Sequence of chain 1.A:
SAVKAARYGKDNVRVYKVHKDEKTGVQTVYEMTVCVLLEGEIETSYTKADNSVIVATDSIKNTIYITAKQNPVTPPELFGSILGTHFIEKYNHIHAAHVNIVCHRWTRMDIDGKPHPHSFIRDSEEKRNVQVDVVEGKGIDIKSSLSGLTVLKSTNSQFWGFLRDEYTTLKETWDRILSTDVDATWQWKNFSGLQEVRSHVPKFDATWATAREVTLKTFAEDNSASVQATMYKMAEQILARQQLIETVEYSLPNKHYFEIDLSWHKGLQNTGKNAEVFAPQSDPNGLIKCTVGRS

Binding-site contacts:
Ligand atom C5 contacts residue PHE159 of chain 2.A at 3.4 Å (hydrophobic).
Ligand atom C6 contacts residue GLN228 of chain 2.A at 3.7 Å.
Ligand atom O2 contacts residue GLN228 of chain 2.A at 3.7 Å.
Ligand atom N7 contacts residue THR57 of chain 1.A at 2.8 Å (h-bond).
Ligand atom N8 contacts residue LEU170 of chain 2.A at 3.8 Å.
Ligand atom C4 contacts residue ARG176 of chain 2.A at 3.8 Å.
Ligand atom O6 contacts residue THR57 of chain 1.A at 3.8 Å.
Ligand atom N8 contacts residue ASP58 of chain 1.A at 4.0 Å.
Ligand atom C4 contacts residue ASN254 of chain 2.A at 3.8 Å.
Ligand atom O2 contacts residue PHE159 of chain 2.A at 3.8 Å.
Ligand atom O2 contacts residue SER226 of chain 2.A at 3.5 Å.
Ligand atom N3 contacts residue ARG176 of chain 2.A at 3.0 Å (salt-bridge).
Ligand atom C2 contacts residue ARG176 of chain 2.A at 3.5 Å.
Ligand atom N7 contacts residue ALA56 of chain 1.A at 3.5 Å.
Ligand atom N1 contacts residue GLN228 of chain 2.A at 2.9 Å (h-bond).
Ligand atom N3 contacts residue ASN254 of chain 2.A at 3.3 Å (h-bond).
Ligand atom C2 contacts residue PHE159 of chain 2.A at 3.6 Å (hydrophobic).
Ligand atom O6 contacts residue ILE54 of chain 1.A at 3.5 Å.
Ligand atom N9 contacts residue PHE159 of chain 2.A at 3.5 Å.
Ligand atom O6 contacts residue TYR8 of chain 1.A at 3.6 Å.
Ligand atom N8 contacts residue ALA56 of chain 1.A at 3.7 Å.
Ligand atom C2 contacts residue GLN228 of chain 2.A at 3.7 Å.
Ligand atom C5 contacts residue THR57 of chain 1.A at 4.0 Å.
Ligand atom O2 contacts residue ARG176 of chain 2.A at 2.8 Å (salt-bridge).
Ligand atom N9 contacts residue LEU170 of chain 2.A at 4.0 Å.
Ligand atom O6 contacts residue GLN228 of chain 2.A at 2.9 Å (h-bond).
Ligand atom O6 contacts residue PHE159 of chain 2.A at 4.0 Å.
Ligand atom N9 contacts residue THR57 of chain 1.A at 4.0 Å.
Ligand atom N8 contacts residue THR57 of chain 1.A at 3.3 Å (h-bond).
Ligand atom C6 contacts residue PHE159 of chain 2.A at 3.4 Å (hydrophobic).
Ligand atom C2 contacts residue ASN254 of chain 2.A at 3.8 Å.
Ligand atom N9 contacts residue ARG176 of chain 2.A at 3.8 Å.
Ligand atom C2 contacts residue VAL227 of chain 2.A at 3.9 Å (hydrophobic).
Ligand atom N1 contacts residue PHE159 of chain 2.A at 3.6 Å.
Ligand atom O2 contacts residue ASN254 of chain 2.A at 4.1 Å.
Ligand atom O2 contacts residue VAL227 of chain 2.A at 2.8 Å (h-bond).
Ligand atom C4 contacts residue PHE159 of chain 2.A at 3.4 Å (hydrophobic).
Ligand atom N8 contacts residue PHE159 of chain 2.A at 3.5 Å.
Ligand atom N7 contacts residue PHE159 of chain 2.A at 3.5 Å.
Ligand atom N3 contacts residue PHE159 of chain 2.A at 3.6 Å.

The small molecule below binds the protein below.
Small molecule (SMILES): O=c1[nH]c(=O)c2nn[nH]c2[nH]1

Sequence of chain 2.A:
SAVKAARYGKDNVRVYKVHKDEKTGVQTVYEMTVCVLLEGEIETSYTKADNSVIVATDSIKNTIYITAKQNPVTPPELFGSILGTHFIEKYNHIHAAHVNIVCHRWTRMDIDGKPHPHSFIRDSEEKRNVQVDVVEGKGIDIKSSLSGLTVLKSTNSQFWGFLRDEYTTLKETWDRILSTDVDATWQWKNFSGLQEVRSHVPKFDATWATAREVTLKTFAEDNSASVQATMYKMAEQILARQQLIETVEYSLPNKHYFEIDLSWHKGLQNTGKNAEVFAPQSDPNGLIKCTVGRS